Binding-site contacts:
Ligand atom CAE contacts residue HIS256 of chain 2.A at 3.6 Å.
Ligand atom CAE contacts residue NAG1 of chain 2.J at 3.4 Å.
Ligand atom CAJ contacts residue NAG1 of chain 2.J at 3.7 Å.
Ligand atom OAB contacts residue NAG1 of chain 2.J at 3.9 Å.
Ligand atom CAI contacts residue NAG1 of chain 2.J at 3.3 Å.
Ligand atom CAH contacts residue ASN175 of chain 2.A at 3.6 Å.
Ligand atom CAD contacts residue HIS256 of chain 2.A at 3.6 Å.
Ligand atom CAD contacts residue NAG1 of chain 2.J at 3.1 Å.
Ligand atom CAI contacts residue ASN215 of chain 2.A at 4.3 Å.
Ligand atom CAK contacts residue ASN175 of chain 2.A at 4.3 Å.
Ligand atom OAA contacts residue LEU174 of chain 2.A at 3.8 Å.
Ligand atom CAE contacts residue ASN175 of chain 2.A at 3.5 Å.
Ligand atom OAA contacts residue THR173 of chain 2.A at 4.2 Å.
Ligand atom CAJ contacts residue HIS256 of chain 2.A at 3.6 Å.
Ligand atom CAF contacts residue NAG1 of chain 2.J at 4.0 Å.
Ligand atom CAI contacts residue HIS256 of chain 2.A at 3.4 Å.
Ligand atom OAB contacts residue ASN215 of chain 2.A at 4.1 Å.
Ligand atom CAG contacts residue ASN175 of chain 2.A at 3.8 Å.
Ligand atom CAD contacts residue ASN215 of chain 2.A at 3.7 Å.
Ligand atom CAH contacts residue HIS256 of chain 2.A at 3.6 Å.
Ligand atom OAB contacts residue HIS256 of chain 2.A at 3.6 Å.
Ligand atom OAA contacts residue ASN175 of chain 2.A at 3.5 Å (h-bond).
Ligand atom CAK contacts residue NAG1 of chain 2.J at 3.8 Å.
Ligand atom CAF contacts residue HIS256 of chain 2.A at 3.6 Å.
Ligand atom CAD contacts residue ASN175 of chain 2.A at 4.5 Å.
Ligand atom CAH contacts residue LEU174 of chain 2.A at 3.7 Å (hydrophobic).
Ligand atom CAK contacts residue HIS256 of chain 2.A at 3.5 Å.
Ligand atom OAC contacts residue HIS256 of chain 2.A at 4.0 Å.

This small molecule binds to this protein.
Small molecule (SMILES): OCCc1ccc(O)c(O)c1

Sequence of chain 2.A:
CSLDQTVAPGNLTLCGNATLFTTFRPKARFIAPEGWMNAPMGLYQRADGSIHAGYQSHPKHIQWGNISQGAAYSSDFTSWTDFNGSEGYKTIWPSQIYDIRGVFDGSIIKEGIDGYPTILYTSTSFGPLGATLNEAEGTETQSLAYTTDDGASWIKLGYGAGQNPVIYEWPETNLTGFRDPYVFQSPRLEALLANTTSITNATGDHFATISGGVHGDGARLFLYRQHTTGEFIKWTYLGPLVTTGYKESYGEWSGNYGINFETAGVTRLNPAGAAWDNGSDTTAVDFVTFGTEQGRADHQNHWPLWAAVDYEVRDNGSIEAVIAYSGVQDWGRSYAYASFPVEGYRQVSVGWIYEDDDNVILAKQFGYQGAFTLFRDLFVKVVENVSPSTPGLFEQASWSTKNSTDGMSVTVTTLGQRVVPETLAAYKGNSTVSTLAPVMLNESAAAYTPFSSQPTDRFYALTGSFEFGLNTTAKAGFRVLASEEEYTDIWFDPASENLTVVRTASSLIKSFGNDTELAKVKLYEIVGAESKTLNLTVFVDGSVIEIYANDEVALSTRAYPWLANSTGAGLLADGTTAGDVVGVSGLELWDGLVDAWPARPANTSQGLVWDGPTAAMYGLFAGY